Binding-site contacts:
Ligand atom O2 contacts residue LYS16 of chain 1.A at 2.9 Å (salt-bridge).
Ligand atom O3 contacts residue TRP63 of chain 1.A at 3.3 Å (h-bond).
Ligand atom C2 contacts residue TRP341 of chain 1.A at 3.9 Å (hydrophobic).
Ligand atom C3 contacts residue TRP63 of chain 1.A at 3.6 Å (hydrophobic).
Ligand atom C4 contacts residue TRP341 of chain 1.A at 3.6 Å (hydrophobic).
Ligand atom O3 contacts residue TRP341 of chain 1.A at 3.8 Å.
Ligand atom O2 contacts residue MET331 of chain 1.A at 3.9 Å.
Ligand atom C6 contacts residue ARG345 of chain 1.A at 3.8 Å.
Ligand atom C6 contacts residue GLU154 of chain 1.A at 3.3 Å.
Ligand atom C6 contacts residue PRO155 of chain 1.A at 3.7 Å (hydrophobic).
Ligand atom O1 contacts residue LYS16 of chain 1.A at 3.1 Å (salt-bridge).
Ligand atom C2 contacts residue GLU112 of chain 1.A at 3.4 Å.
Ligand atom O6 contacts residue TYR156 of chain 1.A at 3.1 Å (h-bond).
Ligand atom O4 contacts residue ARG345 of chain 1.A at 3.3 Å (salt-bridge).
Ligand atom O2 contacts residue ASP66 of chain 1.A at 2.7 Å (salt-bridge).
Ligand atom O3 contacts residue ALA64 of chain 1.A at 3.5 Å.
Ligand atom C6 contacts residue TRP341 of chain 1.A at 3.7 Å (hydrophobic).
Ligand atom C1 contacts residue TYR156 of chain 1.A at 3.6 Å (hydrophobic).
Ligand atom O5 contacts residue TYR156 of chain 1.A at 3.3 Å.
Ligand atom O6 contacts residue GLU154 of chain 1.A at 2.7 Å (salt-bridge).
Ligand atom C1 contacts residue ASP15 of chain 1.A at 3.5 Å.
Ligand atom O6 contacts residue PHE157 of chain 1.A at 3.8 Å.
Ligand atom O2 contacts residue TRP63 of chain 1.A at 3.3 Å (h-bond).
Ligand atom C1 contacts residue LYS16 of chain 1.A at 3.9 Å.
Ligand atom O6 contacts residue PRO155 of chain 1.A at 3.2 Å.
Ligand atom O3 contacts residue ASP66 of chain 1.A at 2.6 Å (salt-bridge).
Ligand atom C4 contacts residue ARG67 of chain 1.A at 3.9 Å.
Ligand atom C3 contacts residue ASP66 of chain 1.A at 3.6 Å.
Ligand atom C2 contacts residue TRP231 of chain 1.A at 3.7 Å (hydrophobic).
Ligand atom O3 contacts residue GLU112 of chain 1.A at 3.8 Å.
Ligand atom C6 contacts residue TYR156 of chain 1.A at 3.8 Å (hydrophobic).
Ligand atom C1 contacts residue TRP231 of chain 1.A at 3.6 Å (hydrophobic).
Ligand atom O4 contacts residue TRP341 of chain 1.A at 3.9 Å.
Ligand atom O1 contacts residue ASN13 of chain 1.A at 3.7 Å.
Ligand atom O1 contacts residue ASP15 of chain 1.A at 2.6 Å (salt-bridge).
Ligand atom O2 contacts residue ALA64 of chain 1.A at 3.5 Å.
Ligand atom C2 contacts residue ASP66 of chain 1.A at 3.4 Å.
Ligand atom O4 contacts residue ARG67 of chain 1.A at 2.8 Å (salt-bridge).
Ligand atom O2 contacts residue GLU112 of chain 1.A at 2.6 Å (salt-bridge).
Ligand atom O3 contacts residue ARG67 of chain 1.A at 2.8 Å (salt-bridge).

The small molecule below binds the protein below.
Small molecule (SMILES): OC[C@H]1O[C@H](O[C@H]2[C@H](O)[C@@H](O)[C@@H](O)O[C@@H]2CO)[C@H](O)[C@@H](O)[C@@H]1O

Sequence of chain 1.A:
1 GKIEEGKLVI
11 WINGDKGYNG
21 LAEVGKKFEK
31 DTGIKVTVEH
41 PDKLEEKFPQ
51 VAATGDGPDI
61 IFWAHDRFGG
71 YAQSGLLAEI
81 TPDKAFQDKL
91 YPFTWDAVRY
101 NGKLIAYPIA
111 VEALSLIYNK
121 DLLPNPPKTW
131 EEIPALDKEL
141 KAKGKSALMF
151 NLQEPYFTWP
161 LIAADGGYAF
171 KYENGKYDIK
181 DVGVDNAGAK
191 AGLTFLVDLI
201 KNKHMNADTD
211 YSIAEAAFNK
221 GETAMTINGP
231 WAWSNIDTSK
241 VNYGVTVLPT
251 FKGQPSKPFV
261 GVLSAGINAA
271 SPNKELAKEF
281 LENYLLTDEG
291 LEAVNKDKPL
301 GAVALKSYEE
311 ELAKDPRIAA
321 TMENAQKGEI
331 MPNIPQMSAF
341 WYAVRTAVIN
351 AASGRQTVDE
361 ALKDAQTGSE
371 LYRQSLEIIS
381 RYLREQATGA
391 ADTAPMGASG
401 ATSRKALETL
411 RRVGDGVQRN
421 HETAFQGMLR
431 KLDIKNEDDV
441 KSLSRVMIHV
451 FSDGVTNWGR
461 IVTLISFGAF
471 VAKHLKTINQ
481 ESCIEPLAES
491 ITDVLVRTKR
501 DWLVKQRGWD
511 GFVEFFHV